Binding-site contacts:
Ligand atom OAC contacts residue TYR93 of chain 1.A at 2.5 Å (h-bond).
Ligand atom CAI contacts residue TYR229 of chain 1.A at 3.5 Å (hydrophobic).
Ligand atom OAB contacts residue ARG166 of chain 1.A at 3.0 Å (salt-bridge).
Ligand atom CAD contacts residue PRO34 of chain 1.A at 3.8 Å (hydrophobic).
Ligand atom CAD contacts residue THR38 of chain 1.A at 3.8 Å.
Ligand atom CAH contacts residue SER205 of chain 1.A at 3.3 Å.
Ligand atom CAI contacts residue THR204 of chain 1.A at 3.5 Å.
Ligand atom CAF contacts residue PRO40 of chain 1.A at 3.8 Å (hydrophobic).
Ligand atom NAJ contacts residue ASP207 of chain 1.A at 2.9 Å (salt-bridge).
Ligand atom CAL contacts residue TYR229 of chain 1.A at 3.5 Å (hydrophobic).
Ligand atom OAC contacts residue ARG166 of chain 1.A at 2.7 Å (salt-bridge).
Ligand atom CAN contacts residue ASP207 of chain 1.A at 3.8 Å.
Ligand atom CAN contacts residue VAL208 of chain 1.A at 3.9 Å (hydrophobic).
Ligand atom CAF contacts residue THR38 of chain 1.A at 3.9 Å.
Ligand atom CAH contacts residue THR204 of chain 1.A at 3.4 Å.
Ligand atom CAK contacts residue TYR229 of chain 1.A at 3.6 Å (hydrophobic).
Ligand atom CAL contacts residue THR204 of chain 1.A at 3.5 Å.
Ligand atom CAM contacts residue THR204 of chain 1.A at 3.7 Å.
Ligand atom NAJ contacts residue SER205 of chain 1.A at 3.8 Å.
Ligand atom CAD contacts residue PRO40 of chain 1.A at 3.7 Å (hydrophobic).
Ligand atom CAK contacts residue ARG166 of chain 1.A at 3.8 Å.
Ligand atom CAL contacts residue MET187 of chain 1.A at 3.8 Å (hydrophobic).
Ligand atom OAC contacts residue MET187 of chain 1.A at 3.8 Å.
Ligand atom OAB contacts residue MET187 of chain 1.A at 3.3 Å.
Ligand atom CAH contacts residue PHE39 of chain 1.A at 3.7 Å (hydrophobic).
Ligand atom CAG contacts residue PHE231 of chain 1.A at 3.7 Å (hydrophobic).
Ligand atom CAI contacts residue PHE231 of chain 1.A at 3.8 Å (hydrophobic).
Ligand atom NAJ contacts residue PHE39 of chain 1.A at 3.5 Å.
Ligand atom OAA contacts residue PHE231 of chain 1.A at 3.5 Å.
Ligand atom CAN contacts residue PHE39 of chain 1.A at 3.7 Å (hydrophobic).
Ligand atom OAA contacts residue SER90 of chain 1.A at 2.7 Å (h-bond).
Ligand atom CAE contacts residue PRO40 of chain 1.A at 3.8 Å (hydrophobic).
Ligand atom OAB contacts residue THR204 of chain 1.A at 2.8 Å (h-bond).
Ligand atom NAJ contacts residue VAL208 of chain 1.A at 3.5 Å.
Ligand atom OAA contacts residue TYR93 of chain 1.A at 3.5 Å (h-bond).
Ligand atom OAB contacts residue TYR229 of chain 1.A at 3.5 Å.
Ligand atom OAA contacts residue TYR229 of chain 1.A at 3.7 Å.
Ligand atom CAK contacts residue SER90 of chain 1.A at 3.8 Å.
Ligand atom CAK contacts residue TYR93 of chain 1.A at 3.3 Å (hydrophobic).
Ligand atom CAO contacts residue MET187 of chain 1.A at 3.9 Å (hydrophobic).

The protein below binds the small molecule below.
Small molecule (SMILES): O=C(O)C(=O)Cc1c[nH]c2ccccc12

Sequence of chain 1.A:
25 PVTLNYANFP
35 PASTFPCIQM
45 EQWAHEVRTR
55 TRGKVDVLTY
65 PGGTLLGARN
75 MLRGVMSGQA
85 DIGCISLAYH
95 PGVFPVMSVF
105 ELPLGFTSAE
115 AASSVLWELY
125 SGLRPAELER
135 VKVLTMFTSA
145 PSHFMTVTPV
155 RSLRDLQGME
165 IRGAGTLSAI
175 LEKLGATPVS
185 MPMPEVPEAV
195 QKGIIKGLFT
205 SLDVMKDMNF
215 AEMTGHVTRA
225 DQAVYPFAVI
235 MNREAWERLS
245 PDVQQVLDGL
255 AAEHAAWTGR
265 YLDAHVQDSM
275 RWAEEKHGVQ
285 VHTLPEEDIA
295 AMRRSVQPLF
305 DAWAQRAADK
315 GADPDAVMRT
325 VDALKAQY